Sequence of chain 1.D:
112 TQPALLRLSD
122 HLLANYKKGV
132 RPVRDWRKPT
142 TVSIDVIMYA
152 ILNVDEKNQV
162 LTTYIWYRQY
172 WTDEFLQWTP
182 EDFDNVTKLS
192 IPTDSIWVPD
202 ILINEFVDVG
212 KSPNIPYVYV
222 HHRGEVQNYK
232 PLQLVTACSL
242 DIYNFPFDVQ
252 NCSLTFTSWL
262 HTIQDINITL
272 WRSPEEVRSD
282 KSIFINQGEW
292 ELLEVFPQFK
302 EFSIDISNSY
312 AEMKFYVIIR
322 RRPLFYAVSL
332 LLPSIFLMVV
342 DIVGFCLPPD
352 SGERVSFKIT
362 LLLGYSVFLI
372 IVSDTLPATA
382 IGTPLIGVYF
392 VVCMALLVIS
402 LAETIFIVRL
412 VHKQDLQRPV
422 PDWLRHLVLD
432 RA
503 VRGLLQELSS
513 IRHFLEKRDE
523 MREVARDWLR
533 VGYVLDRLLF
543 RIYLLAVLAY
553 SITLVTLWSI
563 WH

Binding-site contacts:
Ligand atom C7 contacts residue ASN186 of chain 1.D at 3.5 Å.
Ligand atom O7 contacts residue ASP185 of chain 1.D at 4.2 Å.
Ligand atom N2 contacts residue ASN186 of chain 1.D at 2.9 Å (h-bond).
Ligand atom C4 contacts residue ASN186 of chain 1.D at 4.2 Å.
Ligand atom O5 contacts residue ASN186 of chain 1.D at 2.4 Å (h-bond).
Ligand atom C5 contacts residue ASN186 of chain 1.D at 3.7 Å.
Ligand atom C8 contacts residue ASP185 of chain 1.D at 3.3 Å.
Ligand atom C1 contacts residue ASN186 of chain 1.D at 1.4 Å.
Ligand atom O7 contacts residue ARG138 of chain 1.E at 4.1 Å.
Ligand atom O7 contacts residue ASN186 of chain 1.D at 3.7 Å.
Ligand atom C2 contacts residue ASN186 of chain 1.D at 2.5 Å.
Ligand atom C3 contacts residue ASN186 of chain 1.D at 3.8 Å.
Ligand atom C7 contacts residue ASP185 of chain 1.D at 4.0 Å.

Sequence of chain 1.E:
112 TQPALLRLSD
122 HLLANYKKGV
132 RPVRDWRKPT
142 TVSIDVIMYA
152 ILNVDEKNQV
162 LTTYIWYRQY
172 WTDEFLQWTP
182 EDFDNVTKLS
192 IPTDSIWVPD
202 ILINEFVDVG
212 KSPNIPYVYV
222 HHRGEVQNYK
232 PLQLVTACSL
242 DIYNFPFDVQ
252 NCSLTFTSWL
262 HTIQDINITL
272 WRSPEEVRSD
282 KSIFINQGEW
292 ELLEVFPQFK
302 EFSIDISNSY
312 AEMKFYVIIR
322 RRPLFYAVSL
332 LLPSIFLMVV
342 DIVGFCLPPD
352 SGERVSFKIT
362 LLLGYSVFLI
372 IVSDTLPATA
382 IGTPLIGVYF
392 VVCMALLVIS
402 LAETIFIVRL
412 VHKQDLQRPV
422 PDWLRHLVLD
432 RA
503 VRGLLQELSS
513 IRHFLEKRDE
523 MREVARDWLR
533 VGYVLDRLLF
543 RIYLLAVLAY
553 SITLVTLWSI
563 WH

The small molecule below binds the protein below.
Small molecule (SMILES): CC(=O)N[C@@H]1[C@@H](O)[C@H](O)[C@@H](CO)O[C@H]1O